Sequence of chain 1.B:
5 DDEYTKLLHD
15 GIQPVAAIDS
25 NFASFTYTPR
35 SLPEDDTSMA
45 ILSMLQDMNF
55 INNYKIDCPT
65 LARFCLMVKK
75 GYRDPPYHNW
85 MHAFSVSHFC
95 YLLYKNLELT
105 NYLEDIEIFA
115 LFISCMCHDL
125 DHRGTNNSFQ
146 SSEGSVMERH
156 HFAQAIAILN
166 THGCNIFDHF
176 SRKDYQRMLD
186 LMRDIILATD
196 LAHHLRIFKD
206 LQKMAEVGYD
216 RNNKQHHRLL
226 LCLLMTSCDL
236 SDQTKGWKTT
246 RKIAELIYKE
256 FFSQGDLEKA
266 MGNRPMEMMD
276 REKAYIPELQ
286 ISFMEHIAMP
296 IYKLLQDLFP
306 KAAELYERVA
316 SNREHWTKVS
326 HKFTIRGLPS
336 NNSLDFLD

Binding-site contacts:
Ligand atom CAG contacts residue THR231 of chain 1.B at 3.7 Å.
Ligand atom CBF contacts residue ILE252 of chain 1.B at 3.5 Å (hydrophobic).
Ligand atom CAH contacts residue ILE292 of chain 1.B at 3.6 Å (hydrophobic).
Ligand atom NBI contacts residue PHE288 of chain 1.B at 3.7 Å.
Ligand atom OAE contacts residue PHE288 of chain 1.B at 3.6 Å.
Ligand atom CBE contacts residue ILE252 of chain 1.B at 3.6 Å (hydrophobic).
Ligand atom CAH contacts residue LEU235 of chain 1.B at 3.8 Å (hydrophobic).
Ligand atom CAI contacts residue LEU196 of chain 1.B at 3.6 Å (hydrophobic).
Ligand atom CAZ contacts residue ILE252 of chain 1.B at 3.8 Å (hydrophobic).
Ligand atom CAD contacts residue HIS82 of chain 1.B at 3.7 Å.
Ligand atom CBC contacts residue PHE288 of chain 1.B at 3.8 Å (hydrophobic).
Ligand atom NAS contacts residue LEU235 of chain 1.B at 3.7 Å.
Ligand atom CAD contacts residue ILE252 of chain 1.B at 3.8 Å (hydrophobic).
Ligand atom CAJ contacts residue ILE292 of chain 1.B at 3.5 Å (hydrophobic).
Ligand atom CAM contacts residue PHE288 of chain 1.B at 3.8 Å (hydrophobic).
Ligand atom OAF contacts residue HIS82 of chain 1.B at 3.5 Å.
Ligand atom CAN contacts residue PHE288 of chain 1.B at 3.7 Å (hydrophobic).
Ligand atom OAE contacts residue GLN285 of chain 1.B at 3.0 Å (h-bond).
Ligand atom OAE contacts residue GLN238 of chain 1.B at 2.9 Å (h-bond).
Ligand atom CAL contacts residue PHE288 of chain 1.B at 3.8 Å (hydrophobic).
Ligand atom CAR contacts residue GLN285 of chain 1.B at 3.7 Å.
Ligand atom CBA contacts residue GLN285 of chain 1.B at 3.9 Å.
Ligand atom CAG contacts residue HIS199 of chain 1.B at 3.7 Å.
Ligand atom NAU contacts residue PHE288 of chain 1.B at 3.8 Å.
Ligand atom CAH contacts residue ILE296 of chain 1.B at 3.6 Å (hydrophobic).
Ligand atom CBB contacts residue MET273 of chain 1.B at 3.7 Å (hydrophobic).
Ligand atom NAU contacts residue GLN285 of chain 1.B at 3.0 Å (h-bond).
Ligand atom CAR contacts residue TYR253 of chain 1.B at 3.6 Å (hydrophobic).
Ligand atom CAL contacts residue LEU284 of chain 1.B at 3.6 Å (hydrophobic).
Ligand atom CAL contacts residue TYR253 of chain 1.B at 3.6 Å (hydrophobic).
Ligand atom CAM contacts residue LEU284 of chain 1.B at 3.4 Å (hydrophobic).
Ligand atom CBE contacts residue GLN285 of chain 1.B at 3.8 Å.
Ligand atom CAK contacts residue LEU196 of chain 1.B at 3.5 Å (hydrophobic).
Ligand atom CAZ contacts residue PHE288 of chain 1.B at 3.7 Å (hydrophobic).
Ligand atom CBC contacts residue MET273 of chain 1.B at 3.8 Å (hydrophobic).
Ligand atom CAI contacts residue THR194 of chain 1.B at 3.7 Å.
Ligand atom CAK contacts residue THR194 of chain 1.B at 3.4 Å.
Ligand atom CAR contacts residue PHE256 of chain 1.B at 3.7 Å (hydrophobic).
Ligand atom CBE contacts residue PHE288 of chain 1.B at 3.5 Å (hydrophobic).
Ligand atom CBF contacts residue PHE288 of chain 1.B at 3.5 Å (hydrophobic).

A small-molecule ligand and the protein it binds are described below.
Small molecule (SMILES): COc1ccc(Cc2nn3c([C@@H](CCCc4ccccc4)[C@@H](C)O)nc(C)c3c(=O)[nH]2)cc1OC